The protein below binds the small molecule below.
Small molecule (SMILES): Nc1ccn([C@@H]2O[C@H](COP(=O)(O)O)[C@@H](O[P](=O)(O)OC[C@H]3O[C@@H](n4ccc(N)nc4=O)[C@H](O)[C@@H]3O[P](=O)(O)OC[C@H]3O[C@@H](n4cnc5c(N)ncnc54)[C@H](O)[C@@H]3N)[C@H]2O)c(=O)n1

Sequence of chain 1.ZB:
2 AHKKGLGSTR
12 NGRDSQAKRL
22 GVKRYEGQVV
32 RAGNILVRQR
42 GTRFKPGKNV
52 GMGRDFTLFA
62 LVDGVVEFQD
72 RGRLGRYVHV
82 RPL

Binding-site contacts:
Ligand atom C6 contacts residue ALA2 of chain 1.ZB at 4.3 Å (hydrophobic).
Ligand atom C3' contacts residue PPU4 of chain 1.FD at 3.3 Å.
Ligand atom N4 contacts residue LYS4 of chain 1.ZB at 4.0 Å.
Ligand atom OP2 contacts residue MG1 of chain 1.YVC at 4.0 Å.
Ligand atom O5' contacts residue MG1 of chain 1.YVC at 4.0 Å.
Ligand atom O5' contacts residue ILE3 of chain 1.HD at 3.3 Å.
Ligand atom O2' contacts residue PPU4 of chain 1.FD at 2.8 Å (h-bond).
Ligand atom P contacts residue MG1 of chain 1.YVC at 3.2 Å.
Ligand atom C4' contacts residue ILE3 of chain 1.HD at 3.4 Å (hydrophobic).
Ligand atom C2' contacts residue ILE3 of chain 1.HD at 3.6 Å (hydrophobic).
Ligand atom P contacts residue MG1 of chain 1.YVC at 3.4 Å.
Ligand atom C5' contacts residue MG1 of chain 1.YVC at 4.1 Å.
Ligand atom C2' contacts residue PPU4 of chain 1.FD at 3.3 Å.
Ligand atom O1P contacts residue ILE3 of chain 1.HD at 4.5 Å.
Ligand atom O5' contacts residue MG1 of chain 1.YVC at 4.3 Å.
Ligand atom N3' contacts residue PHE2 of chain 1.HD at 4.3 Å.
Ligand atom O1P contacts residue MG1 of chain 1.YVC at 3.9 Å.
Ligand atom C3' contacts residue ILE3 of chain 1.HD at 2.5 Å (hydrophobic).
Ligand atom C8 contacts residue ALA2 of chain 1.ZB at 4.2 Å (hydrophobic).
Ligand atom C5' contacts residue ILE3 of chain 1.HD at 3.9 Å (hydrophobic).
Ligand atom N3' contacts residue ILE3 of chain 1.HD at 1.3 Å.
Ligand atom N7 contacts residue ALA2 of chain 1.ZB at 3.6 Å (h-bond).
Ligand atom O2' contacts residue ILE3 of chain 1.HD at 3.5 Å.
Ligand atom C5 contacts residue ALA2 of chain 1.ZB at 4.4 Å (hydrophobic).
Ligand atom N6 contacts residue ALA2 of chain 1.ZB at 3.3 Å.
Ligand atom O2P contacts residue MG1 of chain 1.YVC at 1.9 Å.
Ligand atom OP1 contacts residue MG1 of chain 1.YVC at 2.0 Å.
Ligand atom N3' contacts residue PPU4 of chain 1.FD at 3.3 Å (h-bond).

Sequence of chain 1.HD:
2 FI